A small-molecule ligand and the protein it binds are described below.
Small molecule (SMILES): O[C@@H]1[C@@H](O)[C@H](O)OC[C@H]1O

Binding-site contacts:
Ligand atom O3 contacts residue THR2 of chain 1.A at 3.5 Å.
Ligand atom C3 contacts residue ASN33 of chain 1.A at 4.2 Å.
Ligand atom O4 contacts residue GLY3 of chain 1.A at 2.7 Å (h-bond).
Ligand atom O4 contacts residue SER5 of chain 1.A at 3.6 Å (h-bond).
Ligand atom C1 contacts residue ASN33 of chain 1.A at 4.3 Å.
Ligand atom O4 contacts residue ASN33 of chain 1.A at 3.7 Å.
Ligand atom O2 contacts residue ILE1 of chain 1.A at 3.4 Å (h-bond).
Ligand atom C4 contacts residue GLY3 of chain 1.A at 3.8 Å.
Ligand atom O2 contacts residue THR2 of chain 1.A at 4.5 Å.
Ligand atom O3 contacts residue GLN31 of chain 1.A at 4.0 Å.
Ligand atom O3 contacts residue GLY3 of chain 1.A at 3.0 Å (h-bond).
Ligand atom O2 contacts residue GLN31 of chain 1.A at 3.6 Å.
Ligand atom O3 contacts residue THR23 of chain 1.A at 4.1 Å.
Ligand atom C2 contacts residue ASN33 of chain 1.A at 3.5 Å.
Ligand atom C3 contacts residue ILE1 of chain 1.A at 4.3 Å (hydrophobic).
Ligand atom O5 contacts residue ASN33 of chain 1.A at 4.2 Å.
Ligand atom O2 contacts residue ASN33 of chain 1.A at 4.2 Å.
Ligand atom O4 contacts residue THR4 of chain 1.A at 4.5 Å.
Ligand atom C4 contacts residue SER5 of chain 1.A at 4.1 Å.
Ligand atom O3 contacts residue ILE1 of chain 1.A at 3.3 Å (h-bond).
Ligand atom C4 contacts residue ASN33 of chain 1.A at 3.4 Å.
Ligand atom C5 contacts residue ASN33 of chain 1.A at 4.2 Å.
Ligand atom C2 contacts residue GLN31 of chain 1.A at 3.9 Å.
Ligand atom C2 contacts residue ILE1 of chain 1.A at 4.2 Å (hydrophobic).
Ligand atom O1 contacts residue ASN33 of chain 1.A at 4.2 Å.
Ligand atom C3 contacts residue GLY3 of chain 1.A at 3.8 Å.
Ligand atom O3 contacts residue ASN33 of chain 1.A at 4.2 Å.

Sequence of chain 1.A:
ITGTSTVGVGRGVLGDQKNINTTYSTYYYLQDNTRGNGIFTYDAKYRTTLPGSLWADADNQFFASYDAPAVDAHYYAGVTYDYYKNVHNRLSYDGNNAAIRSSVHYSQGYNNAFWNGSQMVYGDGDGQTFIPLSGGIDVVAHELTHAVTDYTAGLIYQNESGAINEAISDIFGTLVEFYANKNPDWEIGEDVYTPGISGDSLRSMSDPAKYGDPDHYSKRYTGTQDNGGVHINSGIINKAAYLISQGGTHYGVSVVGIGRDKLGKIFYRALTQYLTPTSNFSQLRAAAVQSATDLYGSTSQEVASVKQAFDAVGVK